Binding-site contacts:
Ligand atom CM2 contacts residue GLN494 of chain 2.B at 3.1 Å.
Ligand atom CM3 contacts residue GLN494 of chain 2.B at 4.5 Å.
Ligand atom CM2 contacts residue VAL493 of chain 2.B at 3.4 Å (hydrophobic).
Ligand atom C1 contacts residue HIS46 of chain 1.B at 4.4 Å.
Ligand atom O1 contacts residue HIS46 of chain 1.B at 3.8 Å.
Ligand atom C6 contacts residue CYS492 of chain 2.B at 3.7 Å (hydrophobic).
Ligand atom CM2 contacts residue GLN462 of chain 1.B at 4.4 Å.
Ligand atom CM2 contacts residue CYS492 of chain 2.B at 3.5 Å (hydrophobic).
Ligand atom O1 contacts residue CYS492 of chain 2.B at 3.0 Å.
Ligand atom O2 contacts residue GLN494 of chain 2.B at 3.5 Å (h-bond).
Ligand atom O2 contacts residue PHE463 of chain 1.B at 4.5 Å.
Ligand atom O1 contacts residue LEU48 of chain 1.B at 3.9 Å.
Ligand atom C2 contacts residue PHE463 of chain 1.B at 4.4 Å (hydrophobic).
Ligand atom C1 contacts residue CYS492 of chain 2.B at 3.6 Å (hydrophobic).
Ligand atom C6 contacts residue HIS46 of chain 1.B at 3.7 Å.
Ligand atom O1 contacts residue PHE463 of chain 1.B at 4.2 Å.
Ligand atom O2 contacts residue GLN462 of chain 1.B at 3.6 Å (h-bond).
Ligand atom C2 contacts residue CYS492 of chain 2.B at 4.3 Å (hydrophobic).
Ligand atom C1 contacts residue PHE463 of chain 1.B at 4.3 Å (hydrophobic).
Ligand atom O2 contacts residue CYS492 of chain 2.B at 4.4 Å.

Sequence of chain 1.B:
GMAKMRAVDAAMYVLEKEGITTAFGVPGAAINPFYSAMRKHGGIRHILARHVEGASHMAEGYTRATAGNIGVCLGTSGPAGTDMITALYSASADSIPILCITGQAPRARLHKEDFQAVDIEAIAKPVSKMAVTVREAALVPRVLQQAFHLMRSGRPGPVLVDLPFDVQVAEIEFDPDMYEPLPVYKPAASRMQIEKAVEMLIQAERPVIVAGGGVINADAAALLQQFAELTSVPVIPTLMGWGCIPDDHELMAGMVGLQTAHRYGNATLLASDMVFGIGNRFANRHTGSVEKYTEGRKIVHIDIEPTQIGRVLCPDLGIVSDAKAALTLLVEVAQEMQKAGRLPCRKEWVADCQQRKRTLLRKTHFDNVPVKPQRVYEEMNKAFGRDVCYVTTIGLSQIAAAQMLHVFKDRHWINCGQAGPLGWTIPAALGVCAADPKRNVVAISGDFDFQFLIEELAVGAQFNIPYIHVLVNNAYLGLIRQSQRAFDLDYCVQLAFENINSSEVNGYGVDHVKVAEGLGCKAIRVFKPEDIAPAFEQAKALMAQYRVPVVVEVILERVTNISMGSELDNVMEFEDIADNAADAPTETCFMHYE

Sequence of chain 2.B:
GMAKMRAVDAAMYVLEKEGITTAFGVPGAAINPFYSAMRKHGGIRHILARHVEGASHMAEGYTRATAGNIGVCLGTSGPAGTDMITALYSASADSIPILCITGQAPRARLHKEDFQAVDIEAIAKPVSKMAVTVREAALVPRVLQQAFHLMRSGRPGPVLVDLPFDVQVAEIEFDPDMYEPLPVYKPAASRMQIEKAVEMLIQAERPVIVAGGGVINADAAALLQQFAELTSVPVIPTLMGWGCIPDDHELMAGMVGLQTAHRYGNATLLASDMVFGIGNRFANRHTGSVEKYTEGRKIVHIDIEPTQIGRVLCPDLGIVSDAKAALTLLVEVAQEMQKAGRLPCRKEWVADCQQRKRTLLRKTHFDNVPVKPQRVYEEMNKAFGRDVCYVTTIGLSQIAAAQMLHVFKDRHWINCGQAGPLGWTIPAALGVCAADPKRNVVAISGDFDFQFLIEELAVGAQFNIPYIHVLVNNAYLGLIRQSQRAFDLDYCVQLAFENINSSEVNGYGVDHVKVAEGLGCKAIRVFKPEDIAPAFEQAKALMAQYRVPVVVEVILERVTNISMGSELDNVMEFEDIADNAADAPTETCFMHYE

A small-molecule ligand and the protein it binds are described below.
Small molecule (SMILES): COC1=C(OC)C(=O)C(C)=CC1=O